Sequence of chain 1.A:
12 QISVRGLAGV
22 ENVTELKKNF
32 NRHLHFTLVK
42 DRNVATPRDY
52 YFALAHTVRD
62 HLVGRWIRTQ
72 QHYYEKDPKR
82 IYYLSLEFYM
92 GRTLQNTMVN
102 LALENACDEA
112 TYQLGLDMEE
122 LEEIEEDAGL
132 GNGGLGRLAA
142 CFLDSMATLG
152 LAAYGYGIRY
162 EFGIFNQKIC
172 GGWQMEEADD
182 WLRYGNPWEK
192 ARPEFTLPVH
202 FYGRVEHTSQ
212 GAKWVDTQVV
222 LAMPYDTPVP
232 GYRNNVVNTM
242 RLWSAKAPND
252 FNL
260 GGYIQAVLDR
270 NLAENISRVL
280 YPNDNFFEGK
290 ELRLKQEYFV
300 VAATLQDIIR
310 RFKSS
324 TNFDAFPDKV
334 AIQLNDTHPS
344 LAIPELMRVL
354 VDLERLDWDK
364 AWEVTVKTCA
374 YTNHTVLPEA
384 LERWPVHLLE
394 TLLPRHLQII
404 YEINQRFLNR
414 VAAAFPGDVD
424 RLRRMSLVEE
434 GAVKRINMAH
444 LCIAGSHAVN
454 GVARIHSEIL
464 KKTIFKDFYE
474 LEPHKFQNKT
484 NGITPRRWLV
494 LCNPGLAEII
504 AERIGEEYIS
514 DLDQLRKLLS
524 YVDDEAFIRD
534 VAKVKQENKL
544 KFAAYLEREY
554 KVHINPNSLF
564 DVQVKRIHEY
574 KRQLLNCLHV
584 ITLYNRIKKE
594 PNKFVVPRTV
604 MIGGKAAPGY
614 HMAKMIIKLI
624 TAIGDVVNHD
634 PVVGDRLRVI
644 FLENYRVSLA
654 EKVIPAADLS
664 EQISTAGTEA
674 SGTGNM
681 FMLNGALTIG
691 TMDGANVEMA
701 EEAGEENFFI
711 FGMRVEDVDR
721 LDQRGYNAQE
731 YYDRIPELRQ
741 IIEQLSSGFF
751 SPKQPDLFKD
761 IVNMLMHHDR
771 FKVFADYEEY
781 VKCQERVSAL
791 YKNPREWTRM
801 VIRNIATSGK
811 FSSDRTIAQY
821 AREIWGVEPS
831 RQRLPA

Binding-site contacts:
Ligand atom C7 contacts residue LEU136 of chain 1.A at 3.7 Å (hydrophobic).
Ligand atom S1 contacts residue GLY135 of chain 1.A at 3.6 Å.
Ligand atom C5 contacts residue LEU136 of chain 1.A at 3.7 Å (hydrophobic).
Ligand atom C12 contacts residue ASN282 of chain 1.A at 3.6 Å.
Ligand atom N1 contacts residue HIS377 of chain 1.A at 3.7 Å.
Ligand atom C5 contacts residue GLY135 of chain 1.A at 3.7 Å.
Ligand atom S1 contacts residue LEU136 of chain 1.A at 3.3 Å (h-bond).
Ligand atom O2 contacts residue TYR573 of chain 1.A at 3.1 Å (h-bond).
Ligand atom O7 contacts residue ASN282 of chain 1.A at 3.6 Å (h-bond).
Ligand atom O3 contacts residue GLU672 of chain 1.A at 2.9 Å (salt-bridge).
Ligand atom O7 contacts residue TYR280 of chain 1.A at 3.8 Å.
Ligand atom C15 contacts residue TYR280 of chain 1.A at 3.8 Å (hydrophobic).
Ligand atom C13 contacts residue ASN282 of chain 1.A at 3.7 Å.
Ligand atom O6 contacts residue VAL455 of chain 1.A at 3.8 Å.
Ligand atom C4 contacts residue GLY675 of chain 1.A at 3.8 Å.
Ligand atom C10 contacts residue GLU88 of chain 1.A at 3.5 Å.
Ligand atom O3 contacts residue SER674 of chain 1.A at 3.0 Å (h-bond).
Ligand atom O7 contacts residue ARG292 of chain 1.A at 3.8 Å.
Ligand atom O6 contacts residue HIS377 of chain 1.A at 2.7 Å (h-bond).
Ligand atom C6 contacts residue ASN484 of chain 1.A at 3.3 Å.
Ligand atom O5 contacts residue LEU136 of chain 1.A at 3.6 Å (h-bond).
Ligand atom C3 contacts residue GLY675 of chain 1.A at 3.9 Å.
Ligand atom C6 contacts residue GLY135 of chain 1.A at 3.7 Å.
Ligand atom O4 contacts residue GLY675 of chain 1.A at 2.8 Å (h-bond).
Ligand atom C3 contacts residue GLU672 of chain 1.A at 3.5 Å.
Ligand atom C14 contacts residue HIS341 of chain 1.A at 3.5 Å.
Ligand atom O4 contacts residue SER674 of chain 1.A at 3.5 Å.
Ligand atom C11 contacts residue GLU88 of chain 1.A at 3.3 Å.
Ligand atom O3 contacts residue GLY675 of chain 1.A at 3.1 Å (h-bond).
Ligand atom C10 contacts residue ASP283 of chain 1.A at 3.8 Å.
Ligand atom C2 contacts residue HIS377 of chain 1.A at 3.4 Å.
Ligand atom C11 contacts residue ASN133 of chain 1.A at 3.4 Å.
Ligand atom C15 contacts residue ARG292 of chain 1.A at 3.7 Å.
Ligand atom O2 contacts residue GLU672 of chain 1.A at 3.2 Å (salt-bridge).
Ligand atom C6 contacts residue HIS377 of chain 1.A at 3.5 Å.
Ligand atom O5 contacts residue HIS377 of chain 1.A at 3.7 Å.
Ligand atom O3 contacts residue ALA673 of chain 1.A at 3.3 Å (h-bond).
Ligand atom C15 contacts residue ASN282 of chain 1.A at 3.3 Å.
Ligand atom O6 contacts residue ASN484 of chain 1.A at 2.7 Å (h-bond).
Ligand atom O4 contacts residue ASN484 of chain 1.A at 3.4 Å (h-bond).

This protein binds this small molecule.
Small molecule (SMILES): COc1ccc(/C=N/NC(=S)N[C@@H]2O[C@H](CO)[C@@H](O)[C@H](O)[C@H]2O)cc1